Binding-site contacts:
Ligand atom C8 contacts residue LYS117 of chain 1.A at 3.6 Å.
Ligand atom O7 contacts residue GLU124 of chain 1.A at 3.9 Å.
Ligand atom N2 contacts residue ASN370 of chain 2.A at 2.9 Å (h-bond).
Ligand atom C7 contacts residue PHE443 of chain 1.A at 4.4 Å (hydrophobic).
Ligand atom O5 contacts residue ASN370 of chain 2.A at 2.3 Å (h-bond).
Ligand atom C1 contacts residue ASN370 of chain 2.A at 1.4 Å.
Ligand atom O3 contacts residue ASN125 of chain 1.A at 2.8 Å (h-bond).
Ligand atom O7 contacts residue LYS117 of chain 1.A at 4.2 Å.
Ligand atom O6 contacts residue LYS369 of chain 2.A at 3.8 Å.
Ligand atom C4 contacts residue ASN370 of chain 2.A at 4.3 Å.
Ligand atom C8 contacts residue PHE443 of chain 1.A at 3.8 Å (hydrophobic).
Ligand atom C7 contacts residue ASN370 of chain 2.A at 4.0 Å.
Ligand atom O7 contacts residue ASN125 of chain 1.A at 3.6 Å.
Ligand atom C2 contacts residue ASN370 of chain 2.A at 2.5 Å.
Ligand atom C8 contacts residue HIS149 of chain 1.A at 4.3 Å.
Ligand atom C3 contacts residue ASN125 of chain 1.A at 4.1 Å.
Ligand atom C7 contacts residue LYS117 of chain 1.A at 4.4 Å.
Ligand atom O4 contacts residue ASN125 of chain 1.A at 4.5 Å.
Ligand atom C5 contacts residue ASN370 of chain 2.A at 3.6 Å.
Ligand atom C3 contacts residue ASN370 of chain 2.A at 3.8 Å.

Sequence of chain 1.A:
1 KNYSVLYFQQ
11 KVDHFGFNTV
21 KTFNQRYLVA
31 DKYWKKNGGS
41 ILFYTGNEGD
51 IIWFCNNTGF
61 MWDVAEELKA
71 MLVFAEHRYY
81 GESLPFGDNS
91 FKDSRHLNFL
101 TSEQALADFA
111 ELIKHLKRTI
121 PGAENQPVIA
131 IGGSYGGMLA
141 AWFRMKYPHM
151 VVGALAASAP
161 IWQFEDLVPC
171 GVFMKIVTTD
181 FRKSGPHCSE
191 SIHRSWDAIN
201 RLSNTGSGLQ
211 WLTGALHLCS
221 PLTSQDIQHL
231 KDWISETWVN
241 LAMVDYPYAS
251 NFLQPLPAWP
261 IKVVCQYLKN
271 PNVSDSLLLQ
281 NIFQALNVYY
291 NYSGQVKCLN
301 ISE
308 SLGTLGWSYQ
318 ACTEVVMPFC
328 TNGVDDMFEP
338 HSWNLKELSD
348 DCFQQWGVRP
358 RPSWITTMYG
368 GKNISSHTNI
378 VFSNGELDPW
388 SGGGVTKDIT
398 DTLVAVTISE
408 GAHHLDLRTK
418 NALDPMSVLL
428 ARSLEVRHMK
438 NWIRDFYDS

Sequence of chain 2.A:
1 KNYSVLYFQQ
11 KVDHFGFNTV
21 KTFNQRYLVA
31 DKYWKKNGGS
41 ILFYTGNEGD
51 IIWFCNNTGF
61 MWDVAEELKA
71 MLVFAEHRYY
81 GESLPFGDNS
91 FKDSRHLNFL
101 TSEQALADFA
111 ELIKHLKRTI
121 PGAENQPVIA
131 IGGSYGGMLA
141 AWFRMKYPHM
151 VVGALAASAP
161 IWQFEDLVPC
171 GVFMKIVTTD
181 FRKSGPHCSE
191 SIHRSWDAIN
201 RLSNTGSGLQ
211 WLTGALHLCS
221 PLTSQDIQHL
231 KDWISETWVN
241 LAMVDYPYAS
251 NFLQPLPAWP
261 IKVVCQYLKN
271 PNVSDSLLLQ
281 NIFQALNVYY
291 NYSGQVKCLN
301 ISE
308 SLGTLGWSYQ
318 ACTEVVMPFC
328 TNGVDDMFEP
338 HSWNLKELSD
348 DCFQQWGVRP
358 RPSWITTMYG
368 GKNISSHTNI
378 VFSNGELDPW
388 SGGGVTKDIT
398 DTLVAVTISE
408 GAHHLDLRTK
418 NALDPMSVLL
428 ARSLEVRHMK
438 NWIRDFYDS

This protein binds this small molecule.
Small molecule (SMILES): CC(=O)N[C@@H]1[C@@H](O)[C@H](O)[C@@H](CO)O[C@H]1O